The small molecule below binds the protein below.
Small molecule (SMILES): OC[C@H]1O[C@@H](O)[C@@H](O)[C@@H](O)[C@@H]1O

Binding-site contacts:
Ligand atom O5 contacts residue NAG1 of chain 36.T at 2.5 Å (h-bond).
Ligand atom C2 contacts residue HIS2 of chain 36.D at 4.5 Å.
Ligand atom C4 contacts residue BMA1 of chain 36.V at 3.6 Å.
Ligand atom C5 contacts residue NAG1 of chain 36.T at 3.8 Å.
Ligand atom C1 contacts residue NAG1 of chain 36.T at 1.7 Å.
Ligand atom C3 contacts residue NAG1 of chain 36.T at 4.1 Å.
Ligand atom O2 contacts residue BMA1 of chain 36.V at 3.0 Å (h-bond).
Ligand atom O2 contacts residue HIS2 of chain 36.D at 3.4 Å (h-bond).
Ligand atom O6 contacts residue NAG1 of chain 36.T at 4.5 Å.
Ligand atom C2 contacts residue BMA1 of chain 36.V at 3.2 Å.
Ligand atom O2 contacts residue NAG1 of chain 36.T at 3.4 Å (h-bond).
Ligand atom C3 contacts residue BMA1 of chain 36.V at 2.5 Å.
Ligand atom O3 contacts residue BMA1 of chain 36.V at 1.1 Å.
Ligand atom O4 contacts residue BMA1 of chain 36.V at 4.0 Å.
Ligand atom C2 contacts residue NAG1 of chain 36.T at 2.9 Å.

Sequence of chain 36.D:
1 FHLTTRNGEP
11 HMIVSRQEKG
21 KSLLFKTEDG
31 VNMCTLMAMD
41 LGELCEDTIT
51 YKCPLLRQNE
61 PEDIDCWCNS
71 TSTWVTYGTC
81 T